The protein below binds the small molecule below.
Small molecule (SMILES): CN(CCO)c1ccc(Br)cn1

Binding-site contacts:
Ligand atom C4 contacts residue ASP336 of chain 1.A at 3.2 Å.
Ligand atom BR contacts residue MET470 of chain 1.A at 3.7 Å.
Ligand atom C3 contacts residue TRP337 of chain 1.A at 3.7 Å (hydrophobic).
Ligand atom C8 contacts residue TRP337 of chain 1.A at 3.8 Å (hydrophobic).
Ligand atom C4 contacts residue TYR384 of chain 1.A at 3.0 Å (hydrophobic).
Ligand atom C1 contacts residue ASP336 of chain 1.A at 3.1 Å.
Ligand atom C3 contacts residue 4VY1 of chain 1.J at 4.2 Å.
Ligand atom O5 contacts residue TYR467 of chain 1.A at 2.7 Å (h-bond).
Ligand atom C3 contacts residue TYR467 of chain 1.A at 4.2 Å (hydrophobic).
Ligand atom C1 contacts residue LEU500 of chain 1.A at 4.2 Å (hydrophobic).
Ligand atom C4 contacts residue TYR467 of chain 1.A at 4.0 Å (hydrophobic).
Ligand atom N11 contacts residue GLN385 of chain 1.A at 2.9 Å (h-bond).
Ligand atom C10 contacts residue GLN385 of chain 1.A at 3.2 Å.
Ligand atom C3 contacts residue GLN385 of chain 1.A at 4.2 Å.
Ligand atom N2 contacts residue ASP336 of chain 1.A at 3.9 Å.
Ligand atom N2 contacts residue DMS1 of chain 1.F at 3.8 Å.
Ligand atom BR contacts residue GOL1 of chain 1.H at 3.5 Å.
Ligand atom C9 contacts residue TRP337 of chain 1.A at 4.0 Å (hydrophobic).
Ligand atom C7 contacts residue DMS1 of chain 1.F at 3.4 Å.
Ligand atom C4 contacts residue GLN385 of chain 1.A at 3.6 Å.
Ligand atom C8 contacts residue DMS1 of chain 1.F at 3.8 Å.
Ligand atom C9 contacts residue DMS1 of chain 1.F at 4.1 Å.
Ligand atom C3 contacts residue ASP336 of chain 1.A at 3.4 Å.
Ligand atom O5 contacts residue TYR384 of chain 1.A at 2.9 Å (h-bond).
Ligand atom C10 contacts residue PHE382 of chain 1.A at 4.2 Å (hydrophobic).
Ligand atom C6 contacts residue DMS1 of chain 1.F at 3.4 Å.
Ligand atom C7 contacts residue MET340 of chain 1.A at 3.9 Å (hydrophobic).
Ligand atom N11 contacts residue PHE382 of chain 1.A at 4.0 Å.
Ligand atom BR contacts residue ILE376 of chain 1.A at 4.1 Å.
Ligand atom N2 contacts residue LEU500 of chain 1.A at 3.9 Å.
Ligand atom C6 contacts residue GLN385 of chain 1.A at 4.2 Å.
Ligand atom O5 contacts residue GLN385 of chain 1.A at 3.9 Å.
Ligand atom C1 contacts residue TRP337 of chain 1.A at 3.3 Å (hydrophobic).
Ligand atom O5 contacts residue ASP336 of chain 1.A at 3.4 Å (salt-bridge).
Ligand atom C1 contacts residue THR361 of chain 1.A at 3.7 Å.
Ligand atom C10 contacts residue TRP337 of chain 1.A at 4.2 Å (hydrophobic).
Ligand atom O5 contacts residue 4VY1 of chain 1.J at 2.6 Å.
Ligand atom N11 contacts residue DMS1 of chain 1.F at 3.9 Å.
Ligand atom C8 contacts residue MET340 of chain 1.A at 3.5 Å (hydrophobic).
Ligand atom C4 contacts residue 4VY1 of chain 1.J at 3.4 Å.

Sequence of chain 1.A:
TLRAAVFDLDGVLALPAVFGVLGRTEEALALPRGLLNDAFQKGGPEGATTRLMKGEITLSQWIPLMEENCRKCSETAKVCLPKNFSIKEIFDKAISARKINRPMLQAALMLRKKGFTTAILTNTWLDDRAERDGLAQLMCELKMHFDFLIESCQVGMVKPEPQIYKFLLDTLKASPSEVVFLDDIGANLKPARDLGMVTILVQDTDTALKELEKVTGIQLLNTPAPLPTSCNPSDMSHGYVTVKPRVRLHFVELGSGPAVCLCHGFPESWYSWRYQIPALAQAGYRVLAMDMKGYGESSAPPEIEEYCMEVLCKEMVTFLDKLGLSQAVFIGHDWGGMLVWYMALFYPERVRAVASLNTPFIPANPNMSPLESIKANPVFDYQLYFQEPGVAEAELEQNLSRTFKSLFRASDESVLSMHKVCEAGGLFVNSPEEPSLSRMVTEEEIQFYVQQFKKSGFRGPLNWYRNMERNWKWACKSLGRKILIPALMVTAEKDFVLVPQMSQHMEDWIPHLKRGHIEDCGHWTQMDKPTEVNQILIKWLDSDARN